Binding-site contacts:
Ligand atom C9 contacts residue PHE179 of chain 1.A at 3.5 Å (hydrophobic).
Ligand atom C12 contacts residue GLY151 of chain 1.B at 3.9 Å.
Ligand atom O1 contacts residue TYR156 of chain 1.B at 3.8 Å.
Ligand atom O3 contacts residue ILE195 of chain 1.B at 3.8 Å.
Ligand atom O1 contacts residue ASN162 of chain 1.B at 2.6 Å (h-bond).
Ligand atom N3 contacts residue PHE127 of chain 1.A at 3.2 Å.
Ligand atom O4 contacts residue GLU194 of chain 1.B at 3.4 Å (salt-bridge).
Ligand atom C9 contacts residue FAD1 of chain 1.G at 3.3 Å.
Ligand atom C10 contacts residue PHE179 of chain 1.A at 3.8 Å (hydrophobic).
Ligand atom O2 contacts residue PHE179 of chain 1.A at 3.3 Å.
Ligand atom C14 contacts residue PHE179 of chain 1.A at 3.7 Å (hydrophobic).
Ligand atom N3 contacts residue FAD1 of chain 1.G at 3.3 Å.
Ligand atom C3 contacts residue FAD1 of chain 1.G at 3.4 Å.
Ligand atom C21 contacts residue GLU194 of chain 1.B at 3.5 Å.
Ligand atom C10 contacts residue FAD1 of chain 1.G at 3.3 Å.
Ligand atom C21 contacts residue FAD1 of chain 1.G at 3.7 Å.
Ligand atom C14 contacts residue TRP106 of chain 1.B at 3.6 Å (hydrophobic).
Ligand atom O2 contacts residue FAD1 of chain 1.G at 3.4 Å (h-bond).
Ligand atom C14 contacts residue FAD1 of chain 1.G at 3.0 Å.
Ligand atom C6 contacts residue FAD1 of chain 1.G at 3.7 Å.
Ligand atom C25 contacts residue VAL70 of chain 1.A at 3.5 Å (hydrophobic).
Ligand atom C8 contacts residue FAD1 of chain 1.G at 3.5 Å.
Ligand atom O3 contacts residue GLU194 of chain 1.B at 3.5 Å.
Ligand atom N2 contacts residue FAD1 of chain 1.G at 3.7 Å.
Ligand atom C14 contacts residue GLY175 of chain 1.A at 3.1 Å.
Ligand atom C7 contacts residue GLY151 of chain 1.B at 4.0 Å.
Ligand atom C12 contacts residue ASN162 of chain 1.B at 2.8 Å.
Ligand atom C7 contacts residue FAD1 of chain 1.G at 3.6 Å.
Ligand atom C12 contacts residue MET155 of chain 1.B at 3.8 Å (hydrophobic).
Ligand atom O2 contacts residue PHE107 of chain 1.B at 3.8 Å.
Ligand atom C4 contacts residue PHE127 of chain 1.A at 3.8 Å (hydrophobic).
Ligand atom O1 contacts residue FAD1 of chain 1.G at 3.8 Å.
Ligand atom C4 contacts residue FAD1 of chain 1.G at 3.5 Å.
Ligand atom C22 contacts residue GLU194 of chain 1.B at 3.8 Å.
Ligand atom C14 contacts residue PHE107 of chain 1.B at 3.7 Å (hydrophobic).
Ligand atom C2 contacts residue FAD1 of chain 1.G at 3.5 Å.
Ligand atom C8 contacts residue ASN162 of chain 1.B at 3.9 Å.
Ligand atom N1 contacts residue GLY150 of chain 1.B at 3.9 Å.
Ligand atom N5 contacts residue GLU194 of chain 1.B at 3.6 Å.
Ligand atom C20 contacts residue GLU194 of chain 1.B at 3.4 Å.

The small molecule below binds the protein below.
Small molecule (SMILES): COc1cc2nc(N3CCN(C(=O)c4ccco4)CC3)nc(N)c2cc1OC

Sequence of chain 1.A:
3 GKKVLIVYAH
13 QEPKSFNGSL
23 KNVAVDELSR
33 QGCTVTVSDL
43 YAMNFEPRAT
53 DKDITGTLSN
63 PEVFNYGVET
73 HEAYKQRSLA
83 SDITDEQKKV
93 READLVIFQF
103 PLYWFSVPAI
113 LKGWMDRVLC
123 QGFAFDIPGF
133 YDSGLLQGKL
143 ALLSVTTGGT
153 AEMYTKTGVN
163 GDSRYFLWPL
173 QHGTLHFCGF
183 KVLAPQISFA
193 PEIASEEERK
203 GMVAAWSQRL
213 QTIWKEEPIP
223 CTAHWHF

Sequence of chain 1.B:
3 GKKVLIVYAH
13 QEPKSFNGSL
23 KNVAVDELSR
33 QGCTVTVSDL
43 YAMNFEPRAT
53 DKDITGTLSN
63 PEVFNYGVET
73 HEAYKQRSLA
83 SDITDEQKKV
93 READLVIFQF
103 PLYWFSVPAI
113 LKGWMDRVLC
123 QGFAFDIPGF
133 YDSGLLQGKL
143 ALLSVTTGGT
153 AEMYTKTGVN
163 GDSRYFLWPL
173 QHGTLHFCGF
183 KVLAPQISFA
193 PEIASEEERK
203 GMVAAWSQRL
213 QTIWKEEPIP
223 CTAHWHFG